Sequence of chain 1.A:
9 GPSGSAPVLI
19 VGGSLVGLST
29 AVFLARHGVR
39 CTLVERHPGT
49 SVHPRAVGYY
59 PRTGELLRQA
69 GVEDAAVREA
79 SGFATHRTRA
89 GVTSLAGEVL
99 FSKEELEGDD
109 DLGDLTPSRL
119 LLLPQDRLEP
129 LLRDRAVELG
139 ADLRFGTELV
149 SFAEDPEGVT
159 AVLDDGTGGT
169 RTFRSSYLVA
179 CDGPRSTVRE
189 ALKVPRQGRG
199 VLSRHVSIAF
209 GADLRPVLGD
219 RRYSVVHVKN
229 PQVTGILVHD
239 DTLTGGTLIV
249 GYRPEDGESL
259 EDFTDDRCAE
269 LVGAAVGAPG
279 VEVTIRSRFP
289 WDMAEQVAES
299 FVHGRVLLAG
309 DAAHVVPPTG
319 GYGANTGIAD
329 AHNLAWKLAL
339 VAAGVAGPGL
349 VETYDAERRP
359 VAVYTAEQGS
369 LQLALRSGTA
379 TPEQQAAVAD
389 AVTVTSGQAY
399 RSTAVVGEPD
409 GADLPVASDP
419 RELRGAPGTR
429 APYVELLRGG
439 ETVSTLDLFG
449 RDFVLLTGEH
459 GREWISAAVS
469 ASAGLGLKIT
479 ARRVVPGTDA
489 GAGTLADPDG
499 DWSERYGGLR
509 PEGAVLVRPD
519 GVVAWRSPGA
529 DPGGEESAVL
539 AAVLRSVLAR

Binding-site contacts:
Ligand atom C06 contacts residue ALA488 of chain 1.A at 3.4 Å (hydrophobic).
Ligand atom C03 contacts residue LEU435 of chain 1.A at 4.0 Å (hydrophobic).
Ligand atom O09 contacts residue ARG436 of chain 1.A at 3.7 Å.
Ligand atom C07 contacts residue GLY489 of chain 1.A at 3.5 Å.
Ligand atom O08 contacts residue THR492 of chain 1.A at 2.8 Å (h-bond).
Ligand atom C02 contacts residue THR486 of chain 1.A at 3.0 Å.
Ligand atom C05 contacts residue ALA488 of chain 1.A at 3.8 Å (hydrophobic).
Ligand atom C06 contacts residue GLY489 of chain 1.A at 4.4 Å.
Ligand atom C05 contacts residue LEU435 of chain 1.A at 3.8 Å (hydrophobic).
Ligand atom C01 contacts residue ALA488 of chain 1.A at 4.2 Å (hydrophobic).
Ligand atom O04 contacts residue THR486 of chain 1.A at 2.7 Å (h-bond).
Ligand atom C05 contacts residue ALA494 of chain 1.A at 3.7 Å (hydrophobic).
Ligand atom C01 contacts residue THR486 of chain 1.A at 4.5 Å.
Ligand atom O08 contacts residue LEU493 of chain 1.A at 4.4 Å.
Ligand atom O09 contacts residue ALA488 of chain 1.A at 4.5 Å.
Ligand atom C07 contacts residue ALA488 of chain 1.A at 3.9 Å (hydrophobic).
Ligand atom O08 contacts residue LEU435 of chain 1.A at 3.5 Å (h-bond).
Ligand atom C05 contacts residue GLY437 of chain 1.A at 4.0 Å.
Ligand atom C02 contacts residue LEU435 of chain 1.A at 4.1 Å (hydrophobic).
Ligand atom O08 contacts residue GLY489 of chain 1.A at 3.6 Å (h-bond).
Ligand atom C07 contacts residue GLY437 of chain 1.A at 4.3 Å.
Ligand atom C07 contacts residue ALA494 of chain 1.A at 4.0 Å (hydrophobic).
Ligand atom C06 contacts residue LEU435 of chain 1.A at 4.3 Å (hydrophobic).
Ligand atom C06 contacts residue GLY437 of chain 1.A at 3.8 Å.
Ligand atom C07 contacts residue LEU435 of chain 1.A at 3.6 Å (hydrophobic).
Ligand atom C07 contacts residue ARG436 of chain 1.A at 4.3 Å.
Ligand atom C07 contacts residue THR492 of chain 1.A at 3.5 Å.
Ligand atom C01 contacts residue LEU435 of chain 1.A at 4.0 Å (hydrophobic).
Ligand atom C07 contacts residue LEU493 of chain 1.A at 4.5 Å (hydrophobic).
Ligand atom C02 contacts residue ALA494 of chain 1.A at 4.5 Å (hydrophobic).
Ligand atom O08 contacts residue ARG436 of chain 1.A at 3.5 Å.
Ligand atom C01 contacts residue GLY437 of chain 1.A at 3.7 Å.
Ligand atom C03 contacts residue THR486 of chain 1.A at 3.4 Å.
Ligand atom O09 contacts residue GLY437 of chain 1.A at 2.6 Å (h-bond).
Ligand atom O08 contacts residue GLY437 of chain 1.A at 3.5 Å (h-bond).
Ligand atom C02 contacts residue ALA488 of chain 1.A at 4.0 Å (hydrophobic).

A small-molecule ligand and the protein it binds are described below.
Small molecule (SMILES): OCCCC[C@H](O)CO